Binding-site contacts:
Ligand atom C7 contacts residue ASN616 of chain 1.B at 3.2 Å.
Ligand atom O5 contacts residue THR618 of chain 1.B at 3.9 Å.
Ligand atom C4 contacts residue ASN616 of chain 1.B at 4.2 Å.
Ligand atom C5 contacts residue ASN616 of chain 1.B at 3.7 Å.
Ligand atom C1 contacts residue ASN616 of chain 1.B at 1.4 Å.
Ligand atom C3 contacts residue ASN616 of chain 1.B at 3.8 Å.
Ligand atom O6 contacts residue THR618 of chain 1.B at 3.8 Å.
Ligand atom C1 contacts residue THR618 of chain 1.B at 4.4 Å.
Ligand atom O7 contacts residue ASN616 of chain 1.B at 3.2 Å (h-bond).
Ligand atom C2 contacts residue ASN616 of chain 1.B at 2.4 Å.
Ligand atom O5 contacts residue ASN616 of chain 1.B at 2.4 Å (h-bond).
Ligand atom N2 contacts residue ASN616 of chain 1.B at 2.9 Å (h-bond).
Ligand atom C8 contacts residue ASN616 of chain 1.B at 4.4 Å.

This small molecule binds to this protein.
Small molecule (SMILES): CC(=O)N[C@@H]1[C@@H](O)[C@H](O)[C@@H](CO)O[C@H]1O

Sequence of chain 1.B:
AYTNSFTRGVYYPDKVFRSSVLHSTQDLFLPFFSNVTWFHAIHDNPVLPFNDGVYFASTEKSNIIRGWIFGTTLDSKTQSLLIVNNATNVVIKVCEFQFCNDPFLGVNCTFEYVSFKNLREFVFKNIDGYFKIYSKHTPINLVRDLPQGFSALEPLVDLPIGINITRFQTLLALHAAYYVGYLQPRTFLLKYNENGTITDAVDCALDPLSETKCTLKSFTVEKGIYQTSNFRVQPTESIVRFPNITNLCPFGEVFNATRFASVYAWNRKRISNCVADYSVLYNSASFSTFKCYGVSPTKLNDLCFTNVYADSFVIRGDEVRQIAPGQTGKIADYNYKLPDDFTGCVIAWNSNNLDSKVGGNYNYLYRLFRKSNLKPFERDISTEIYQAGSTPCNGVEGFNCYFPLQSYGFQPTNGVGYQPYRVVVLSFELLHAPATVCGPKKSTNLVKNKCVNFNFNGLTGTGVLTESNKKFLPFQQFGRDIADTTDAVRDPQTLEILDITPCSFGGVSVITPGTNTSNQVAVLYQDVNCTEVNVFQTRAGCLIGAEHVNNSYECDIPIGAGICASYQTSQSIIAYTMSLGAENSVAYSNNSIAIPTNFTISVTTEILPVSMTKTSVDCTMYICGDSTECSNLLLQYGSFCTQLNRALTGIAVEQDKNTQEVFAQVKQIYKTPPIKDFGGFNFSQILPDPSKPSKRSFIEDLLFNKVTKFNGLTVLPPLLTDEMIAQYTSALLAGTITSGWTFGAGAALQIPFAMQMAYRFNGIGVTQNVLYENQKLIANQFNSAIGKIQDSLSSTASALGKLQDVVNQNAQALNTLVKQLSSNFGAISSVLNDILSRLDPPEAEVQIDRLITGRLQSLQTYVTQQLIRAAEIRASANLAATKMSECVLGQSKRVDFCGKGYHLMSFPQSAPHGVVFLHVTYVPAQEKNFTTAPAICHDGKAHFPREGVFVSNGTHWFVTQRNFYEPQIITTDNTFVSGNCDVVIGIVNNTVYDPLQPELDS